This small molecule binds to this protein.
Small molecule (SMILES): Nc1ccn([C@H]2C[C@H](O[P](=O)(O)OC[C@H]3O[C@@H](n4cnc5c(N)ncnc54)C[C@@H]3O[P](=O)(O)OC[C@H]3O[C@@H](n4cnc5c(=O)nc(N)[nH]c54)C[C@@H]3O[P](=O)(O)OC[C@H]3O[C@@H](n4cnc5c(=O)nc(N)[nH]c54)C[C@@H]3O[P](=O)(O)OC[C@H]3O[C@@H](n4ccc(N)nc4=O)C[C@@H]3O[P](=O)(O)OC[C@H]3O[C@@H](n4ccc(N)nc4=O)C[C@@H]3O[P](=O)(O)OC[C@H]3O[C@@H](n4cnc5c(N)ncnc54)C[C@@H]3O[P](=O)(O)OC[C@H]3O[C@@H](n4cnc5c(N)ncnc54)C[C@@H]3O)[C@@H](COP(=O)=O)O2)c(=O)n1

Sequence of chain 23.A:
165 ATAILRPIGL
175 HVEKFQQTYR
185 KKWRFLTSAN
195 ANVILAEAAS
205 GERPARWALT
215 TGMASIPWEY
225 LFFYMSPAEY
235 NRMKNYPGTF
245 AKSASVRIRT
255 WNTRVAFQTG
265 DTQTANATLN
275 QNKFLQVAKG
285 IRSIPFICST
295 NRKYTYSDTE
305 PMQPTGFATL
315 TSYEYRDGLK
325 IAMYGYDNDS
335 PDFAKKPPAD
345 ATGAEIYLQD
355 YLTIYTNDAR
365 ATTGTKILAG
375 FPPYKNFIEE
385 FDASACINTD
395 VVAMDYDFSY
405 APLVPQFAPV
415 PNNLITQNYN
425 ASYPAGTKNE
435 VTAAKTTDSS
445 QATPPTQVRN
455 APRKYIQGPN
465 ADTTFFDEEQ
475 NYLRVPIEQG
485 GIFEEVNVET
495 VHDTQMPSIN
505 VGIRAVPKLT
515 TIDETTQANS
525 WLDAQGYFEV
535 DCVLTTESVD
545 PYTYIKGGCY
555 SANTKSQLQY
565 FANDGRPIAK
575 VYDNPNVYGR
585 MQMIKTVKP

Binding-site contacts:
Ligand atom N4 contacts residue ASN491 of chain 23.A at 2.7 Å (h-bond).
Ligand atom N7 contacts residue GLN499 of chain 24.A at 2.8 Å (h-bond).
Ligand atom O2 contacts residue THR558 of chain 23.A at 2.7 Å (h-bond).
Ligand atom O3' contacts residue VAL492 of chain 23.A at 3.2 Å.
Ligand atom C4 contacts residue ARG170 of chain 23.A at 1.2 Å.
Ligand atom N2 contacts residue SER403 of chain 24.A at 3.0 Å (h-bond).
Ligand atom C4 contacts residue ASN491 of chain 23.A at 2.5 Å.
Ligand atom C4 contacts residue ASP497 of chain 24.A at 3.1 Å.
Ligand atom N3 contacts residue ARG170 of chain 23.A at 2.0 Å (salt-bridge).
Ligand atom OP2 contacts residue ASN491 of chain 23.A at 2.9 Å.
Ligand atom C5 contacts residue ASN491 of chain 23.A at 2.3 Å.
Ligand atom O6 contacts residue ASP401 of chain 24.A at 2.7 Å (salt-bridge).
Ligand atom O2 contacts residue DG2 of chain 24.B at 2.8 Å (h-bond).
Ligand atom N1 contacts residue ASP401 of chain 24.A at 2.6 Å (salt-bridge).
Ligand atom O4' contacts residue GLN499 of chain 24.A at 3.0 Å (h-bond).
Ligand atom O2 contacts residue LYS559 of chain 23.A at 2.8 Å (salt-bridge).
Ligand atom N6 contacts residue GLN410 of chain 23.A at 2.7 Å (h-bond).
Ligand atom C2 contacts residue ASP399 of chain 24.A at 3.1 Å.
Ligand atom O4' contacts residue THR558 of chain 23.A at 3.1 Å.
Ligand atom N7 contacts residue THR498 of chain 24.A at 3.1 Å.
Ligand atom OP1 contacts residue PRO289 of chain 24.A at 3.2 Å.
Ligand atom C5 contacts residue ARG170 of chain 23.A at 2.4 Å.
Ligand atom OP1 contacts residue PRO501 of chain 24.A at 3.1 Å.
Ligand atom N4 contacts residue DG2 of chain 24.B at 2.9 Å (h-bond).
Ligand atom N1 contacts residue PRO545 of chain 23.A at 3.2 Å.
Ligand atom N6 contacts residue SER555 of chain 23.A at 3.1 Å.
Ligand atom C6 contacts residue ASN491 of chain 23.A at 3.1 Å.
Ligand atom OP1 contacts residue GLY284 of chain 24.A at 3.0 Å.
Ligand atom C2 contacts residue ASP401 of chain 24.A at 3.1 Å.
Ligand atom OP2 contacts residue VAL492 of chain 23.A at 2.5 Å (h-bond).
Ligand atom N1 contacts residue MET398 of chain 24.A at 3.0 Å.
Ligand atom O3' contacts residue LYS178 of chain 23.A at 2.9 Å.
Ligand atom C2 contacts residue MET398 of chain 24.A at 2.7 Å (hydrophobic).
Ligand atom N2 contacts residue ASP401 of chain 24.A at 2.8 Å (salt-bridge).
Ligand atom N3 contacts residue DG2 of chain 24.B at 2.9 Å (h-bond).
Ligand atom C5 contacts residue ASP497 of chain 24.A at 3.1 Å.
Ligand atom O3' contacts residue PRO289 of chain 24.A at 3.1 Å.
Ligand atom N4 contacts residue ARG170 of chain 23.A at 0.6 Å (salt-bridge).
Ligand atom O2 contacts residue PRO171 of chain 23.A at 3.0 Å (h-bond).
Ligand atom OP2 contacts residue SER287 of chain 24.A at 2.9 Å.

Sequence of chain 24.A:
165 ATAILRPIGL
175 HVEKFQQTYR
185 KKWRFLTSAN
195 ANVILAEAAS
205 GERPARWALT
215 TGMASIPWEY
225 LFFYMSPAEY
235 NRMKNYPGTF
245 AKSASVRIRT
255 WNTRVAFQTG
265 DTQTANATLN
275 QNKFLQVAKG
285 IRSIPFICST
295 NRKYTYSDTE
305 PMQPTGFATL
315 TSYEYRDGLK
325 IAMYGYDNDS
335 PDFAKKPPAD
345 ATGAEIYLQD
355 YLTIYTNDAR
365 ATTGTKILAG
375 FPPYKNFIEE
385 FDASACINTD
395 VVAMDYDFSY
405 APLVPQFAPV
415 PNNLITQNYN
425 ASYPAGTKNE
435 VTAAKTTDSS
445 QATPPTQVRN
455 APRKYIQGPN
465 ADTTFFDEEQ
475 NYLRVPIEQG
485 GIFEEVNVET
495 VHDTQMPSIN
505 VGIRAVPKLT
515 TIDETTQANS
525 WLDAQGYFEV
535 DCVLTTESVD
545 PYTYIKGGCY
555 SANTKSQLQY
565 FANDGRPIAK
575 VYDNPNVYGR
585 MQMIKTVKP